Binding-site contacts:
Ligand atom CBG contacts residue LYS52 of chain 1.A at 3.5 Å.
Ligand atom CBA contacts residue GLY104 of chain 1.A at 3.4 Å.
Ligand atom CAV contacts residue LYS23 of chain 1.A at 3.5 Å.
Ligand atom CAL contacts residue GLY104 of chain 1.A at 3.7 Å.
Ligand atom CAG contacts residue GLU99 of chain 1.A at 3.5 Å.
Ligand atom CBE contacts residue ALA50 of chain 1.A at 3.4 Å (hydrophobic).
Ligand atom OAZ contacts residue GLY104 of chain 1.A at 3.5 Å (h-bond).
Ligand atom CBA contacts residue MET101 of chain 1.A at 3.2 Å (hydrophobic).
Ligand atom CAK contacts residue ILE25 of chain 1.A at 3.8 Å (hydrophobic).
Ligand atom NAQ contacts residue TYR100 of chain 1.A at 3.6 Å.
Ligand atom CAR contacts residue TYR100 of chain 1.A at 3.7 Å (hydrophobic).
Ligand atom CAG contacts residue ALA50 of chain 1.A at 3.4 Å (hydrophobic).
Ligand atom CBE contacts residue THR98 of chain 1.A at 3.5 Å.
Ligand atom CAK contacts residue GLY104 of chain 1.A at 3.6 Å.
Ligand atom NAD contacts residue THR98 of chain 1.A at 2.9 Å (h-bond).
Ligand atom NAH contacts residue MET101 of chain 1.A at 3.1 Å (h-bond).
Ligand atom CBF contacts residue ILE96 of chain 1.A at 3.7 Å (hydrophobic).
Ligand atom CAO contacts residue GLY104 of chain 1.A at 3.5 Å.
Ligand atom CAR contacts residue ILE25 of chain 1.A at 3.5 Å (hydrophobic).
Ligand atom CBA contacts residue TYR100 of chain 1.A at 3.7 Å (hydrophobic).
Ligand atom CBH contacts residue LYS52 of chain 1.A at 3.7 Å.
Ligand atom CAG contacts residue LEU152 of chain 1.A at 3.6 Å (hydrophobic).
Ligand atom CAF contacts residue ALA50 of chain 1.A at 3.5 Å (hydrophobic).
Ligand atom CBH contacts residue GLU69 of chain 1.A at 3.3 Å.
Ligand atom CBE contacts residue ILE96 of chain 1.A at 3.6 Å (hydrophobic).
Ligand atom CAK contacts residue MET101 of chain 1.A at 3.4 Å (hydrophobic).
Ligand atom NAJ contacts residue MET101 of chain 1.A at 2.8 Å (h-bond).
Ligand atom OAZ contacts residue GLU102 of chain 1.A at 3.2 Å (salt-bridge).
Ligand atom OAZ contacts residue ASN103 of chain 1.A at 3.5 Å.
Ligand atom CL1 contacts residue SER162 of chain 1.A at 3.6 Å.
Ligand atom CAN contacts residue GLY104 of chain 1.A at 3.7 Å.
Ligand atom CAF contacts residue LEU152 of chain 1.A at 3.6 Å (hydrophobic).
Ligand atom CBE contacts residue LYS52 of chain 1.A at 3.7 Å.
Ligand atom CBF contacts residue LYS52 of chain 1.A at 3.6 Å.
Ligand atom CAC contacts residue THR98 of chain 1.A at 3.5 Å.
Ligand atom CAS contacts residue TYR100 of chain 1.A at 3.3 Å (hydrophobic).
Ligand atom CBG contacts residue GLU69 of chain 1.A at 3.5 Å.
Ligand atom OAX contacts residue LYS23 of chain 1.A at 2.7 Å (salt-bridge).
Ligand atom CBD contacts residue THR98 of chain 1.A at 3.5 Å.
Ligand atom NAJ contacts residue TYR100 of chain 1.A at 3.6 Å.

Sequence of chain 1.A:
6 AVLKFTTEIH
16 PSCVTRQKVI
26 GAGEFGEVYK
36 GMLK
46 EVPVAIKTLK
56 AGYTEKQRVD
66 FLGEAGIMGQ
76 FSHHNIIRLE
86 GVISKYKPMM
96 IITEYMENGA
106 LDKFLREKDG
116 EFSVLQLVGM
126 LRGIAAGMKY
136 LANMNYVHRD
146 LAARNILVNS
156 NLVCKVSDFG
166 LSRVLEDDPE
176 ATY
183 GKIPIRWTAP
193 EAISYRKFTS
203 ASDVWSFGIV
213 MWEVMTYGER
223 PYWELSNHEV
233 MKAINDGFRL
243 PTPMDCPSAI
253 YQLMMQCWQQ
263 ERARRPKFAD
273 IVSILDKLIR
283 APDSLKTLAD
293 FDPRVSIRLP

The small molecule below binds the protein below.
Small molecule (SMILES): Cc1cccc(Cl)c1NC(=O)c1cnc(Nc2cccc(C(=O)N3CC[C@H](CC(=O)O)C3)c2)s1